Binding-site contacts:
Ligand atom O5 contacts residue ASN857 of chain 4.A at 2.4 Å (h-bond).
Ligand atom C1 contacts residue ASN857 of chain 4.A at 1.4 Å.
Ligand atom C8 contacts residue ASN857 of chain 4.A at 4.0 Å.
Ligand atom C4 contacts residue ASN857 of chain 4.A at 4.2 Å.
Ligand atom C2 contacts residue ASN857 of chain 4.A at 2.4 Å.
Ligand atom C3 contacts residue ASN857 of chain 4.A at 3.8 Å.
Ligand atom N2 contacts residue ASN857 of chain 4.A at 2.9 Å (h-bond).
Ligand atom C7 contacts residue ASN857 of chain 4.A at 3.2 Å.
Ligand atom C5 contacts residue ASN857 of chain 4.A at 3.7 Å.
Ligand atom O7 contacts residue ASN857 of chain 4.A at 3.1 Å (h-bond).

This protein binds this small molecule.
Small molecule (SMILES): CC(=O)N[C@@H]1[C@@H](O)[C@H](O)[C@@H](CO)O[C@H]1O

Sequence of chain 4.A:
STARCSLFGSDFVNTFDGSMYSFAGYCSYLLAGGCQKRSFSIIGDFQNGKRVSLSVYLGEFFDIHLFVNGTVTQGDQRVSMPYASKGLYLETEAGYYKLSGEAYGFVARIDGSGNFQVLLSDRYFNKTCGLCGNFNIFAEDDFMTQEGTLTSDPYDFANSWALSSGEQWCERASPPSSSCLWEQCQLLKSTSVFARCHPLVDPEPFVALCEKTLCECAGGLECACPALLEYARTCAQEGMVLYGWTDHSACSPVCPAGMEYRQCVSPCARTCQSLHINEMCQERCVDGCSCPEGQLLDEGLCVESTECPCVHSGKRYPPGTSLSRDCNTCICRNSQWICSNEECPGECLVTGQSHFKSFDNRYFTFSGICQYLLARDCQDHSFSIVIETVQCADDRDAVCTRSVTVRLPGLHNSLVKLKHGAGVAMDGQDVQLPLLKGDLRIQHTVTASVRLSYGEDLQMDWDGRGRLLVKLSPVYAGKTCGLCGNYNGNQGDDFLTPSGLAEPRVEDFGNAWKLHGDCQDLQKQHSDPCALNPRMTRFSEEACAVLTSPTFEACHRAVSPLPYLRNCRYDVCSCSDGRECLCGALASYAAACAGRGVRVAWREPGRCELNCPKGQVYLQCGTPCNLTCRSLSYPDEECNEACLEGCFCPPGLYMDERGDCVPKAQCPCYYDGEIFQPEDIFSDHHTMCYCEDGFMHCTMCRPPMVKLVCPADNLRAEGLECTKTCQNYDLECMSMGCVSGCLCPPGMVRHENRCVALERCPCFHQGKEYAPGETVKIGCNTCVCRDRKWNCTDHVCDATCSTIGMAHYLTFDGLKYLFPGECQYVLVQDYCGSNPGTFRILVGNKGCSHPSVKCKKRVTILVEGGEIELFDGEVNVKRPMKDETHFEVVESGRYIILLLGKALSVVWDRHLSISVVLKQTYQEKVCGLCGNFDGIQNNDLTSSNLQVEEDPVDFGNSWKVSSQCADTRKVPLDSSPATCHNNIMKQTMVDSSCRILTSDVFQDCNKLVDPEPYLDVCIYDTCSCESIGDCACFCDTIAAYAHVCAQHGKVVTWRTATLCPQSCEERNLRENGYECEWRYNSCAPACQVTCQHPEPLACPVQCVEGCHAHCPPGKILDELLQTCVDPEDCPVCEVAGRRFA